The protein below binds the small molecule below.
Small molecule (SMILES): Nc1nc2c(ncn2[C@@H]2O[C@H](CO[P](=O)(O)O[P](=O)(O)NP(=O)(O)O)[C@@H](O)[C@H]2O)c(=O)[nH]1

Sequence of chain 1.A:
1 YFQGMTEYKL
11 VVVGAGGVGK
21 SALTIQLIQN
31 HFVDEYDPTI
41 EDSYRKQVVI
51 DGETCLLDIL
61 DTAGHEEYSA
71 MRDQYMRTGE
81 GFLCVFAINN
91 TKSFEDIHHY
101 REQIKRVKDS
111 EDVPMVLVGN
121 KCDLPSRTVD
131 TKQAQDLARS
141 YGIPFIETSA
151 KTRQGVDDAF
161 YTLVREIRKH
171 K

Binding-site contacts:
Ligand atom O1B contacts residue GLY19 of chain 1.A at 3.1 Å (h-bond).
Ligand atom C2' contacts residue VAL33 of chain 1.A at 3.5 Å (hydrophobic).
Ligand atom PG contacts residue MG1 of chain 1.G at 3.3 Å.
Ligand atom O6 contacts residue ASN120 of chain 1.A at 3.2 Å (h-bond).
Ligand atom O1G contacts residue TYR36 of chain 1.A at 3.6 Å.
Ligand atom O2G contacts residue THR39 of chain 1.A at 3.0 Å (h-bond).
Ligand atom O1B contacts residue LYS20 of chain 1.A at 2.7 Å (salt-bridge).
Ligand atom O2B contacts residue SER21 of chain 1.A at 2.9 Å (h-bond).
Ligand atom O2' contacts residue VAL33 of chain 1.A at 2.6 Å (h-bond).
Ligand atom O2B contacts residue LYS20 of chain 1.A at 3.6 Å (salt-bridge).
Ligand atom N3B contacts residue MG1 of chain 1.G at 3.4 Å.
Ligand atom N2 contacts residue LEU124 of chain 1.A at 3.6 Å.
Ligand atom O2B contacts residue MG1 of chain 1.G at 2.0 Å.
Ligand atom O6 contacts residue ASP123 of chain 1.A at 3.5 Å (salt-bridge).
Ligand atom C5' contacts residue GLY17 of chain 1.A at 3.6 Å.
Ligand atom PB contacts residue MG1 of chain 1.G at 3.2 Å.
Ligand atom O3G contacts residue LYS20 of chain 1.A at 2.6 Å (salt-bridge).
Ligand atom O1G contacts residue PRO38 of chain 1.A at 3.4 Å.
Ligand atom O2A contacts residue SER21 of chain 1.A at 3.3 Å (h-bond).
Ligand atom O6 contacts residue ALA150 of chain 1.A at 2.8 Å (h-bond).
Ligand atom N2 contacts residue ASP123 of chain 1.A at 2.7 Å (salt-bridge).
Ligand atom O1B contacts residue GLY17 of chain 1.A at 3.5 Å (h-bond).
Ligand atom O6 contacts residue SER149 of chain 1.A at 3.4 Å.
Ligand atom O2A contacts residue GLY19 of chain 1.A at 3.3 Å.
Ligand atom O3' contacts residue ASP34 of chain 1.A at 2.7 Å (salt-bridge).
Ligand atom N7 contacts residue ASN120 of chain 1.A at 3.0 Å (h-bond).
Ligand atom O4' contacts residue LYS121 of chain 1.A at 3.2 Å (salt-bridge).
Ligand atom C3' contacts residue ASP34 of chain 1.A at 3.6 Å.
Ligand atom O2A contacts residue ALA22 of chain 1.A at 2.7 Å (h-bond).
Ligand atom O2' contacts residue ASP34 of chain 1.A at 3.1 Å (salt-bridge).
Ligand atom O1B contacts residue VAL18 of chain 1.A at 3.3 Å (h-bond).
Ligand atom O2' contacts residue PHE32 of chain 1.A at 3.4 Å.
Ligand atom C6 contacts residue LYS121 of chain 1.A at 3.6 Å.
Ligand atom N1 contacts residue ASP123 of chain 1.A at 2.8 Å (salt-bridge).
Ligand atom O3A contacts residue GLY19 of chain 1.A at 3.3 Å (h-bond).
Ligand atom C2 contacts residue ASP123 of chain 1.A at 3.6 Å.
Ligand atom O2G contacts residue MG1 of chain 1.G at 2.0 Å.
Ligand atom N3B contacts residue GLY17 of chain 1.A at 3.1 Å (h-bond).
Ligand atom O6 contacts residue LYS121 of chain 1.A at 3.3 Å.
Ligand atom O3G contacts residue GLY64 of chain 1.A at 2.7 Å (h-bond).